The small molecule below binds the protein below.
Small molecule (SMILES): C[C@H](N)C(=O)N[C@@H](C)C(=O)N[C@@H](CC(N)=O)C(=O)N[C@@H](CC(=O)O)C(=O)N[C@@H](CCC(=O)O)C(=O)N[C@@H](CC(N)=O)C(=O)N[C@@H](Cc1ccc(O)cc1)C(=O)N[C@@H](C)C(=O)O

Sequence of chain 1.O:
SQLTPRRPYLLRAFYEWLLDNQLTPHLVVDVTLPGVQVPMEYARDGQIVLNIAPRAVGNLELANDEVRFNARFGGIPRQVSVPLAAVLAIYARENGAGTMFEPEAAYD

Binding-site contacts:
Ligand atom CB contacts residue ALA71 of chain 1.O at 3.7 Å (hydrophobic).
Ligand atom ND2 contacts residue ASN51 of chain 1.O at 2.9 Å (h-bond).
Ligand atom OD1 contacts residue ARG55 of chain 1.O at 3.0 Å (salt-bridge).
Ligand atom CB contacts residue ALA56 of chain 1.O at 3.0 Å (hydrophobic).
Ligand atom N contacts residue ARG55 of chain 1.O at 3.0 Å (salt-bridge).
Ligand atom C contacts residue ALA56 of chain 1.O at 3.6 Å (hydrophobic).
Ligand atom C contacts residue ARG72 of chain 1.O at 3.5 Å.
Ligand atom OD2 contacts residue GLY75 of chain 1.O at 2.9 Å (h-bond).
Ligand atom N contacts residue VAL49 of chain 1.O at 3.1 Å (h-bond).
Ligand atom CD1 contacts residue ARG72 of chain 1.O at 3.3 Å.
Ligand atom N contacts residue ALA56 of chain 1.O at 3.7 Å.
Ligand atom OE2 contacts residue ASN51 of chain 1.O at 3.1 Å (h-bond).
Ligand atom O contacts residue ALA56 of chain 1.O at 3.5 Å.
Ligand atom O contacts residue ARG72 of chain 1.O at 3.4 Å.
Ligand atom CB contacts residue ASN51 of chain 1.O at 3.7 Å.
Ligand atom CD contacts residue ARG93 of chain 1.O at 3.2 Å.
Ligand atom CB contacts residue ARG72 of chain 1.O at 3.4 Å.
Ligand atom OH contacts residue ASN70 of chain 1.O at 3.4 Å.
Ligand atom OD2 contacts residue ARG72 of chain 1.O at 3.3 Å (salt-bridge).
Ligand atom C contacts residue ARG55 of chain 1.O at 3.6 Å.
Ligand atom O contacts residue TYR42 of chain 1.O at 3.4 Å.
Ligand atom OE2 contacts residue ARG93 of chain 1.O at 2.9 Å (salt-bridge).
Ligand atom OD1 contacts residue LEU50 of chain 1.O at 3.7 Å.
Ligand atom CZ contacts residue ASN70 of chain 1.O at 3.7 Å.
Ligand atom CB contacts residue VAL49 of chain 1.O at 3.6 Å (hydrophobic).
Ligand atom OD1 contacts residue ASN51 of chain 1.O at 3.0 Å (h-bond).
Ligand atom CD2 contacts residue GLY58 of chain 1.O at 3.6 Å.
Ligand atom O contacts residue ALA56 of chain 1.O at 3.0 Å.
Ligand atom CG contacts residue ARG72 of chain 1.O at 3.4 Å.
Ligand atom OD1 contacts residue GLY74 of chain 1.O at 3.7 Å.
Ligand atom OE1 contacts residue ARG93 of chain 1.O at 3.1 Å (salt-bridge).
Ligand atom CD contacts residue ASN51 of chain 1.O at 3.6 Å.
Ligand atom CA contacts residue ARG55 of chain 1.O at 3.3 Å.
Ligand atom O contacts residue PHE73 of chain 1.O at 3.6 Å.
Ligand atom N contacts residue ARG72 of chain 1.O at 2.8 Å (salt-bridge).
Ligand atom CA contacts residue ARG72 of chain 1.O at 3.3 Å.
Ligand atom CE2 contacts residue GLY58 of chain 1.O at 3.6 Å.
Ligand atom O contacts residue ARG55 of chain 1.O at 3.6 Å.
Ligand atom OD2 contacts residue GLY74 of chain 1.O at 3.7 Å.
Ligand atom CA contacts residue ARG72 of chain 1.O at 3.2 Å.